Sequence of chain 1.A:
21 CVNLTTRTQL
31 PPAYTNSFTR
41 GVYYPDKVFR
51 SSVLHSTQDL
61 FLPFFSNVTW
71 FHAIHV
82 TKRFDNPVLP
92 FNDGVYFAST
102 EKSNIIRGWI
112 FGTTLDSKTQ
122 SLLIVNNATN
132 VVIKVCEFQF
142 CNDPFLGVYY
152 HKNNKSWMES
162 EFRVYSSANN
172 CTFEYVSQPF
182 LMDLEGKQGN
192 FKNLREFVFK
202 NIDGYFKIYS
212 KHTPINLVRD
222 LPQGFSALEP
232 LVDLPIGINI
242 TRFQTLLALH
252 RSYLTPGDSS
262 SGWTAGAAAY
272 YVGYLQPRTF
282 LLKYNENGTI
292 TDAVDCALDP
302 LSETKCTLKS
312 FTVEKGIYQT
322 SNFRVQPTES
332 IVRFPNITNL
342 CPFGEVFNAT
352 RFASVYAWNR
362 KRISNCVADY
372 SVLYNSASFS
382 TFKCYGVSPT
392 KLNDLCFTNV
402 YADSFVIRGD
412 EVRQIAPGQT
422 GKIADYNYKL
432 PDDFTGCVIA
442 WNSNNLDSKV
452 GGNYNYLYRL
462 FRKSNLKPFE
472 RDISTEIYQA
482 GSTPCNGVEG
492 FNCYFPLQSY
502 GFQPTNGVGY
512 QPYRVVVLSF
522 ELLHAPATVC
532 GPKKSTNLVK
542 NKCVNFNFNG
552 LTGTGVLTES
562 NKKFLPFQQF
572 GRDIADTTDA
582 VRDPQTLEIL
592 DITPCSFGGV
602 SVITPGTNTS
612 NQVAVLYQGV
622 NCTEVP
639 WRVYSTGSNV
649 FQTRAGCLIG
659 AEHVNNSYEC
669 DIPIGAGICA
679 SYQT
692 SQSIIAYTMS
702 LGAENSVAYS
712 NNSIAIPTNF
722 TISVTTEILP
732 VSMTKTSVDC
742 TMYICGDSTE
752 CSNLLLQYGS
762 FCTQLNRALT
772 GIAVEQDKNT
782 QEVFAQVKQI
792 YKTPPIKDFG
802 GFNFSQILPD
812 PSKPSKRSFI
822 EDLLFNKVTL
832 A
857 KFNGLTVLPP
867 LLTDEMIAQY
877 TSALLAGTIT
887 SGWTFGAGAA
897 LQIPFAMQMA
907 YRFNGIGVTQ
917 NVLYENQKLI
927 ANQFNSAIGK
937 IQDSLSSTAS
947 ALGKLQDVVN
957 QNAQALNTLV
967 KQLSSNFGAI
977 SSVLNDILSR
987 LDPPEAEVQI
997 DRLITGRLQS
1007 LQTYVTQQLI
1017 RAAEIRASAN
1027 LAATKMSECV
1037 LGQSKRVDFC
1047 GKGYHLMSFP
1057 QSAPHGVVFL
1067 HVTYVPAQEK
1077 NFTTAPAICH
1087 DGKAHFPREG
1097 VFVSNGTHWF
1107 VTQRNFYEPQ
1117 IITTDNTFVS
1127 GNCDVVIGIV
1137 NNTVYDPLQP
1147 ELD

A small-molecule ligand and the protein it binds are described below.
Small molecule (SMILES): NCC(=O)NC(CCC(=O)N[C@@H](Cc1c(Sc2ccc([N+](=O)[O-])cc2)[nH]c2ccccc12)C(=O)O)(CCC(=O)N[C@@H](Cc1c(Sc2ccc([N+](=O)[O-])cc2)[nH]c2ccccc12)C(=O)O)CCC(=O)N[C@@H](Cc1c(Sc2ccc([N+](=O)[O-])cc2)[nH]c2ccccc12)C(=O)O

Binding-site contacts:
Ligand atom O67 contacts residue NA1 of chain 1.OA at 1.9 Å (h-bond).
Ligand atom O83 contacts residue ASN349 of chain 1.A at 3.6 Å.
Ligand atom O83 contacts residue NAG1 of chain 1.E at 1.8 Å (h-bond).
Ligand atom C51 contacts residue ASN493 of chain 1.C at 2.7 Å.
Ligand atom O96 contacts residue NA1 of chain 1.X at 4.1 Å.
Ligand atom O55 contacts residue PHE492 of chain 1.C at 1.9 Å (h-bond).
Ligand atom O69 contacts residue NA1 of chain 1.OA at 4.0 Å.
Ligand atom N54 contacts residue THR484 of chain 1.C at 3.4 Å (h-bond).
Ligand atom O82 contacts residue NAG1 of chain 1.E at 3.0 Å (h-bond).
Ligand atom C31 contacts residue NA1 of chain 1.W at 3.3 Å.
Ligand atom O56 contacts residue ASN493 of chain 1.C at 4.3 Å.
Ligand atom C50 contacts residue ASN493 of chain 1.C at 3.4 Å.
Ligand atom C52 contacts residue PHE492 of chain 1.C at 3.3 Å (hydrophobic).
Ligand atom C79 contacts residue NAG1 of chain 1.E at 2.9 Å.
Ligand atom C84 contacts residue NAG1 of chain 1.E at 3.9 Å.
Ligand atom O34 contacts residue NA1 of chain 1.W at 4.0 Å.
Ligand atom O55 contacts residue THR484 of chain 1.C at 3.5 Å (h-bond).
Ligand atom N81 contacts residue NAG1 of chain 1.E at 2.1 Å (h-bond).
Ligand atom C10 contacts residue NA1 of chain 1.W at 4.3 Å.
Ligand atom C53 contacts residue PHE492 of chain 1.C at 4.0 Å (hydrophobic).
Ligand atom N54 contacts residue ASN493 of chain 1.C at 3.2 Å.
Ligand atom O56 contacts residue PHE492 of chain 1.C at 2.9 Å (h-bond).
Ligand atom C53 contacts residue ASN493 of chain 1.C at 2.7 Å.
Ligand atom C93 contacts residue NA1 of chain 1.X at 3.4 Å.
Ligand atom N54 contacts residue PHE492 of chain 1.C at 2.8 Å (h-bond).
Ligand atom C52 contacts residue ASN493 of chain 1.C at 2.3 Å.
Ligand atom C57 contacts residue THR484 of chain 1.C at 3.5 Å.
Ligand atom O55 contacts residue ASN493 of chain 1.C at 2.3 Å.
Ligand atom O55 contacts residue CYS494 of chain 1.C at 4.1 Å.
Ligand atom C80 contacts residue NAG1 of chain 1.E at 2.7 Å.
Ligand atom O32 contacts residue NA1 of chain 1.W at 1.9 Å (h-bond).
Ligand atom C78 contacts residue NAG1 of chain 1.E at 4.2 Å.
Ligand atom O94 contacts residue NA1 of chain 1.X at 2.0 Å (h-bond).
Ligand atom C53 contacts residue THR484 of chain 1.C at 3.9 Å.
Ligand atom C45 contacts residue NA1 of chain 1.OA at 4.3 Å.
Ligand atom C66 contacts residue NA1 of chain 1.OA at 3.3 Å.
Ligand atom O56 contacts residue THR484 of chain 1.C at 3.6 Å.
Ligand atom C51 contacts residue PHE492 of chain 1.C at 4.0 Å (hydrophobic).
Ligand atom C58 contacts residue ASN493 of chain 1.C at 3.7 Å.
Ligand atom C57 contacts residue ASN493 of chain 1.C at 3.4 Å.

Sequence of chain 1.C:
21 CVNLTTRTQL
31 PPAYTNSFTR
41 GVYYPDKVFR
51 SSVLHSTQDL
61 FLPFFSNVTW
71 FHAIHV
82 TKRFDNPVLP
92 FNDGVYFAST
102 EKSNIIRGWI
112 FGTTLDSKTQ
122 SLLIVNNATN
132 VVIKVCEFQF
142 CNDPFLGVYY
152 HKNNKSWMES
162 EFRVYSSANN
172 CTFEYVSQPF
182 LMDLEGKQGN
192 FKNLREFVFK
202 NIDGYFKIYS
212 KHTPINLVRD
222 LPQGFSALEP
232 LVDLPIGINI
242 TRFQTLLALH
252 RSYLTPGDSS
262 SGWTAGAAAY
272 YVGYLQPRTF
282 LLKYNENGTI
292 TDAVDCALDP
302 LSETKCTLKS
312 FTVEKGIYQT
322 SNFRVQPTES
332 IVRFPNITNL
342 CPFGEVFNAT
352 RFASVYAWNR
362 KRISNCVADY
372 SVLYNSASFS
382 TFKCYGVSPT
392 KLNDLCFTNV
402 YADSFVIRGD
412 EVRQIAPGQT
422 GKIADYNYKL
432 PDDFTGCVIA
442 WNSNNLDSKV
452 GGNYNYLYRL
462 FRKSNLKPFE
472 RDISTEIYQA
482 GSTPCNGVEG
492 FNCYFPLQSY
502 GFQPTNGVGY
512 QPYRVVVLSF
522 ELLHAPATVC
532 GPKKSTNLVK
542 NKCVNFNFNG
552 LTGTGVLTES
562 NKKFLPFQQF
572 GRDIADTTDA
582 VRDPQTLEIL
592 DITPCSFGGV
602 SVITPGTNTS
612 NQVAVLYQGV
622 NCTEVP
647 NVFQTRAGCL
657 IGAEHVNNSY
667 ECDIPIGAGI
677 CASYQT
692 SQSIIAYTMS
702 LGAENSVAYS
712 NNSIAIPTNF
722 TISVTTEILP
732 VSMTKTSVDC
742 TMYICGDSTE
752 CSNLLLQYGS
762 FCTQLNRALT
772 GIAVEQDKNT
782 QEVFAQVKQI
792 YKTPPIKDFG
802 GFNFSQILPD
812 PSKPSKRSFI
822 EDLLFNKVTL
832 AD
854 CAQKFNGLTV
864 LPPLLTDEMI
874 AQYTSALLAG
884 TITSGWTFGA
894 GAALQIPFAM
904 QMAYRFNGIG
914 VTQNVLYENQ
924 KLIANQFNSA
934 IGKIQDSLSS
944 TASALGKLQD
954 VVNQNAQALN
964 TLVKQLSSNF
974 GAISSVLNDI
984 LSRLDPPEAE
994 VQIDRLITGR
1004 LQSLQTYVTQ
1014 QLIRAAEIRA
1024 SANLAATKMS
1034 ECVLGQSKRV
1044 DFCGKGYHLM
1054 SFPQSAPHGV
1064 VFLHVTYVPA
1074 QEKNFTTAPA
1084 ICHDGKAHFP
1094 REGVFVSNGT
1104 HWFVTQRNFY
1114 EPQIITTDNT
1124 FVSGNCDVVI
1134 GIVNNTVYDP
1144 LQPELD